A protein and the small-molecule ligand that binds it are described below.
Small molecule (SMILES): O=C(Nc1cccc(C(=O)O)c1)Nc1ccc(Cl)c(Cl)c1

Sequence of chain 1.C:
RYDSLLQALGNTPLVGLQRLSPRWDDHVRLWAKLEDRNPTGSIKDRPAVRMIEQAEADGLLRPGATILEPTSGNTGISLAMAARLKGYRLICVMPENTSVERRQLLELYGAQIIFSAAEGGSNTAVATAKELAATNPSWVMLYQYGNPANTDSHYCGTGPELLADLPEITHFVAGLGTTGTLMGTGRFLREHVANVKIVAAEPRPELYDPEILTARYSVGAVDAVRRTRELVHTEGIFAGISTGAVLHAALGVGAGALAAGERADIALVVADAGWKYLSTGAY

Binding-site contacts:
Ligand atom NAM contacts residue PLP1 of chain 1.J at 3.5 Å.
Ligand atom CAJ contacts residue GLY185 of chain 1.C at 3.8 Å.
Ligand atom CAO contacts residue THR81 of chain 1.C at 3.4 Å.
Ligand atom CAF contacts residue THR188 of chain 1.C at 3.7 Å.
Ligand atom CAQ contacts residue LYS54 of chain 1.C at 3.7 Å.
Ligand atom OAC contacts residue THR85 of chain 1.C at 2.9 Å (h-bond).
Ligand atom CAR contacts residue PLP1 of chain 1.J at 3.7 Å.
Ligand atom CAH contacts residue GLN154 of chain 1.C at 3.5 Å.
Ligand atom CAH contacts residue TYR155 of chain 1.C at 3.7 Å (hydrophobic).
Ligand atom CAU contacts residue SER82 of chain 1.C at 3.2 Å.
Ligand atom OAC contacts residue ASN84 of chain 1.C at 3.1 Å (h-bond).
Ligand atom OAA contacts residue THR85 of chain 1.C at 3.5 Å (h-bond).
Ligand atom CL1 contacts residue SER268 of chain 1.C at 3.9 Å.
Ligand atom NAN contacts residue PLP1 of chain 1.J at 3.5 Å.
Ligand atom OAA contacts residue SER82 of chain 1.C at 3.0 Å (h-bond).
Ligand atom CL2 contacts residue GLU212 of chain 1.C at 3.4 Å.
Ligand atom CAJ contacts residue LEU186 of chain 1.C at 3.8 Å (hydrophobic).
Ligand atom CAS contacts residue PRO213 of chain 1.C at 3.8 Å (hydrophobic).
Ligand atom CAT contacts residue SER268 of chain 1.C at 3.7 Å.
Ligand atom CAF contacts residue TYR155 of chain 1.C at 3.8 Å (hydrophobic).
Ligand atom CAO contacts residue SER82 of chain 1.C at 3.2 Å.
Ligand atom OAC contacts residue THR81 of chain 1.C at 3.4 Å (h-bond).
Ligand atom CAQ contacts residue PLP1 of chain 1.J at 3.6 Å.
Ligand atom CAU contacts residue LYS54 of chain 1.C at 3.8 Å.
Ligand atom CAO contacts residue GLN154 of chain 1.C at 3.8 Å.
Ligand atom CAQ contacts residue SER82 of chain 1.C at 3.8 Å.
Ligand atom CAP contacts residue PLP1 of chain 1.J at 3.6 Å.
Ligand atom OAA contacts residue THR81 of chain 1.C at 2.6 Å (h-bond).
Ligand atom CAO contacts residue THR85 of chain 1.C at 3.3 Å.
Ligand atom CAI contacts residue PLP1 of chain 1.J at 3.6 Å.
Ligand atom OAB contacts residue GLY187 of chain 1.C at 3.4 Å.
Ligand atom OAC contacts residue GLY83 of chain 1.C at 3.7 Å.
Ligand atom CAK contacts residue SER268 of chain 1.C at 3.5 Å.
Ligand atom OAA contacts residue GLN154 of chain 1.C at 3.0 Å (h-bond).
Ligand atom CAL contacts residue LYS54 of chain 1.C at 3.4 Å.
Ligand atom OAC contacts residue SER82 of chain 1.C at 3.5 Å (h-bond).
Ligand atom CL2 contacts residue PRO213 of chain 1.C at 3.4 Å.
Ligand atom CAR contacts residue SER268 of chain 1.C at 3.9 Å.
Ligand atom CAL contacts residue SER82 of chain 1.C at 3.0 Å.
Ligand atom CL2 contacts residue ALA271 of chain 1.C at 3.2 Å.